Sequence of chain 2.A:
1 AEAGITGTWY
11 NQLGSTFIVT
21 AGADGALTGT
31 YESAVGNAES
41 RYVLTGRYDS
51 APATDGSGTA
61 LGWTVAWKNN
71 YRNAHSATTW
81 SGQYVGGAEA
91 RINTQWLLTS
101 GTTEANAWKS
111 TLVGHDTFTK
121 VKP

The protein below binds the small molecule below.
Small molecule (SMILES): C[C@@H](O)[C@H](NC(=O)[C@H](CC(N)=O)NC(=O)[C@H](CCC(N)=O)NC(=O)[C@@H]1CCCN1C(=O)[C@H](Cc1c[nH]cn1)NC(=O)[C@@H](N)CS)C(N)=O

Binding-site contacts:
Ligand atom N contacts residue TRP67 of chain 2.A at 4.2 Å.
Ligand atom CD2 contacts residue SER76 of chain 2.A at 3.6 Å.
Ligand atom OD1 contacts residue ASN11 of chain 2.A at 3.5 Å (h-bond).
Ligand atom CE1 contacts residue LEU98 of chain 2.A at 4.1 Å (hydrophobic).
Ligand atom OE1 contacts residue LEU98 of chain 2.A at 3.8 Å.
Ligand atom CB contacts residue TRP108 of chain 1.B at 3.8 Å (hydrophobic).
Ligand atom CB contacts residue TRP108 of chain 1.B at 3.8 Å (hydrophobic).
Ligand atom CE1 contacts residue SER76 of chain 2.A at 4.0 Å.
Ligand atom NE2 contacts residue LEU98 of chain 2.A at 4.0 Å.
Ligand atom O contacts residue TYR31 of chain 2.A at 3.7 Å.
Ligand atom CE1 contacts residue TRP67 of chain 2.A at 3.4 Å (hydrophobic).
Ligand atom CA contacts residue TRP67 of chain 2.A at 3.6 Å (hydrophobic).
Ligand atom OD1 contacts residue SER15 of chain 2.A at 3.8 Å.
Ligand atom O contacts residue TRP108 of chain 1.B at 3.9 Å.
Ligand atom CB contacts residue TRP108 of chain 1.B at 4.2 Å (hydrophobic).
Ligand atom CG contacts residue TRP108 of chain 1.B at 4.1 Å (hydrophobic).
Ligand atom CB contacts residue TRP67 of chain 2.A at 3.8 Å (hydrophobic).
Ligand atom CG contacts residue LEU13 of chain 2.A at 3.3 Å (hydrophobic).
Ligand atom NE2 contacts residue ALA74 of chain 2.A at 4.1 Å.
Ligand atom ND2 contacts residue TRP108 of chain 1.B at 3.3 Å.
Ligand atom OE1 contacts residue TRP67 of chain 2.A at 4.0 Å.
Ligand atom NE2 contacts residue TRP96 of chain 2.A at 3.5 Å.
Ligand atom NE2 contacts residue TRP80 of chain 2.A at 4.0 Å.
Ligand atom CG contacts residue TRP67 of chain 2.A at 3.8 Å (hydrophobic).
Ligand atom O contacts residue SER33 of chain 2.A at 2.9 Å (h-bond).
Ligand atom CG contacts residue TYR42 of chain 2.A at 3.9 Å (hydrophobic).
Ligand atom OE1 contacts residue THR78 of chain 2.A at 3.0 Å (h-bond).
Ligand atom OD1 contacts residue LEU13 of chain 2.A at 3.4 Å.
Ligand atom CG contacts residue TRP67 of chain 2.A at 3.8 Å (hydrophobic).
Ligand atom CB contacts residue TYR42 of chain 2.A at 4.2 Å (hydrophobic).
Ligand atom O contacts residue TRP67 of chain 2.A at 3.9 Å.
Ligand atom O contacts residue TRP108 of chain 1.B at 3.8 Å.
Ligand atom O contacts residue SER15 of chain 2.A at 3.3 Å (h-bond).
Ligand atom C contacts residue SER33 of chain 2.A at 3.9 Å.
Ligand atom NE2 contacts residue SER76 of chain 2.A at 3.0 Å (h-bond).
Ligand atom ND2 contacts residue LEU13 of chain 2.A at 3.8 Å.
Ligand atom NE2 contacts residue TRP67 of chain 2.A at 3.7 Å.
Ligand atom C contacts residue TRP67 of chain 2.A at 4.2 Å (hydrophobic).
Ligand atom CD contacts residue THR78 of chain 2.A at 4.0 Å.
Ligand atom CB contacts residue LEU13 of chain 2.A at 3.5 Å (hydrophobic).

Sequence of chain 1.B:
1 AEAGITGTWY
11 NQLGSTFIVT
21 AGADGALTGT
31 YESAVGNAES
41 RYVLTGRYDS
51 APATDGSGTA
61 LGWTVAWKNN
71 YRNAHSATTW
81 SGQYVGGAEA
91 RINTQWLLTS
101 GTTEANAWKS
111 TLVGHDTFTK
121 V